Sequence of chain 1.EC:
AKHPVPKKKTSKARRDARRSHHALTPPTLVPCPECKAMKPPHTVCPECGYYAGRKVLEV

This protein binds this small molecule.
Small molecule (SMILES): CS[C@H]1O[C@H]([C@H](NC(=O)[C@H]2NC[C@@H]3C[C@H](CC(C)C)CCO[C@H]32)[C@H](C)Cl)[C@H](O)[C@H](O)[C@H]1O

Binding-site contacts:
Ligand atom OAN contacts residue LYS3 of chain 1.EC at 4.4 Å.